Binding-site contacts:
Ligand atom C4 contacts residue ASN294 of chain 1.A at 4.3 Å.
Ligand atom O5 contacts residue ASN294 of chain 1.A at 2.4 Å (h-bond).
Ligand atom C8 contacts residue ASN294 of chain 1.A at 4.3 Å.
Ligand atom C3 contacts residue ASN294 of chain 1.A at 3.9 Å.
Ligand atom C5 contacts residue ASN294 of chain 1.A at 3.6 Å.
Ligand atom N2 contacts residue ASN294 of chain 1.A at 2.9 Å (h-bond).
Ligand atom C8 contacts residue ASP352 of chain 1.A at 3.3 Å.
Ligand atom C7 contacts residue ASN294 of chain 1.A at 3.1 Å.
Ligand atom O7 contacts residue ASN294 of chain 1.A at 3.0 Å (h-bond).
Ligand atom C1 contacts residue ASN294 of chain 1.A at 1.4 Å.
Ligand atom C2 contacts residue ASN294 of chain 1.A at 2.6 Å.

Sequence of chain 1.A:
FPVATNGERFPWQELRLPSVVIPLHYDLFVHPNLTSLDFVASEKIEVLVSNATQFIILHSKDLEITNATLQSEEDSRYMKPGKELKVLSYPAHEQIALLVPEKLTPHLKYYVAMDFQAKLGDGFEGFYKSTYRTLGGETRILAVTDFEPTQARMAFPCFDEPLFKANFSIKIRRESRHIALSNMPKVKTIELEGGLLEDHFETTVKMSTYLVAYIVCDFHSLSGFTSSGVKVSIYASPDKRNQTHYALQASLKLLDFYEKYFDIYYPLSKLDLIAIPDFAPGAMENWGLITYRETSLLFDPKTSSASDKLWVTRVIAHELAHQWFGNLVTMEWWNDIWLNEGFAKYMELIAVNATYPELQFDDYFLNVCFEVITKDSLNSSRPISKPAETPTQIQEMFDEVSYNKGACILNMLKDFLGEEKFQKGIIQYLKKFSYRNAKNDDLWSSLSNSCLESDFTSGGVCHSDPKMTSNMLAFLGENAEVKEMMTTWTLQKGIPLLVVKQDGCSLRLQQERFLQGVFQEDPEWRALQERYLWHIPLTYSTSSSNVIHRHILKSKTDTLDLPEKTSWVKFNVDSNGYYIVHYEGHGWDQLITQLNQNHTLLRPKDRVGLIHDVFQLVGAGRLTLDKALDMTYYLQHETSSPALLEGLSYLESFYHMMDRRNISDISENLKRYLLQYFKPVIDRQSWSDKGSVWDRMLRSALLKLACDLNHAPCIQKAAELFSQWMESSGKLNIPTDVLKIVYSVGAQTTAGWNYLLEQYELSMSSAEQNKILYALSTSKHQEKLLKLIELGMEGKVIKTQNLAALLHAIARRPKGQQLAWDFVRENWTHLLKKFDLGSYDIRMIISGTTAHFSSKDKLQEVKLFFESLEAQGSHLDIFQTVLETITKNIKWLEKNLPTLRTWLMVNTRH

This protein binds this small molecule.
Small molecule (SMILES): CC(=O)N[C@@H]1[C@@H](O)[C@H](O)[C@@H](CO)O[C@H]1O